A protein and the small-molecule ligand that binds it are described below.
Small molecule (SMILES): CC(=O)N[C@H]1[C@H](O[C@H]2[C@H](O)[C@@H](NC(C)=O)CO[C@@H]2CO)O[C@H](CO)[C@@H](O)[C@@H]1O

Binding-site contacts:
Ligand atom N2 contacts residue ASN180 of chain 1.E at 2.9 Å (h-bond).
Ligand atom C3 contacts residue ASN180 of chain 1.E at 3.8 Å.
Ligand atom C1 contacts residue ASN180 of chain 1.E at 1.4 Å.
Ligand atom C8 contacts residue GLY179 of chain 1.E at 3.9 Å.
Ligand atom O7 contacts residue ASN180 of chain 1.E at 3.0 Å (h-bond).
Ligand atom C4 contacts residue ASN180 of chain 1.E at 4.2 Å.
Ligand atom C8 contacts residue ASN180 of chain 1.E at 3.8 Å.
Ligand atom C7 contacts residue ASN180 of chain 1.E at 3.1 Å.
Ligand atom C2 contacts residue ASN180 of chain 1.E at 2.4 Å.
Ligand atom O5 contacts residue ASN180 of chain 1.E at 2.4 Å (h-bond).
Ligand atom C5 contacts residue ASN180 of chain 1.E at 3.7 Å.

Sequence of chain 1.E:
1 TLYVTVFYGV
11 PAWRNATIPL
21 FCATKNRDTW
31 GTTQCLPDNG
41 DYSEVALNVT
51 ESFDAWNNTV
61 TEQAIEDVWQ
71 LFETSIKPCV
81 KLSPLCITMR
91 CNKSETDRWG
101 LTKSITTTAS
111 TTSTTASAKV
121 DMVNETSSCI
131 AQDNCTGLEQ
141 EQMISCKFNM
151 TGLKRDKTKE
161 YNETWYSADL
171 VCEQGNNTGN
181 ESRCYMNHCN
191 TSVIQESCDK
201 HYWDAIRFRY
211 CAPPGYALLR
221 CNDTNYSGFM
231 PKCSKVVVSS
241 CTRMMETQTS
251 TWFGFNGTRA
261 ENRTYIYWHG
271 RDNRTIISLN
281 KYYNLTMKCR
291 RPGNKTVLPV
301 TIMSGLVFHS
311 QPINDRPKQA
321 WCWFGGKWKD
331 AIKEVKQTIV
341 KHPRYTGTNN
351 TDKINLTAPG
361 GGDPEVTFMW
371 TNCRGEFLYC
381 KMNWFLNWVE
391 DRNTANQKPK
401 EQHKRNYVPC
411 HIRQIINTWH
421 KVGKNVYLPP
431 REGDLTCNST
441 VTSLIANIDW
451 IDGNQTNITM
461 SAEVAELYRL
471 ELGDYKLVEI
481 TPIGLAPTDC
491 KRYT